A protein and the small-molecule ligand that binds it are described below.
Small molecule (SMILES): Nc1ncnc2c1ncn2[C@@H]1O[C@H](CO[P](=O)(O)O[P](=O)(O)NP(=O)(O)O)[C@@H](O)[C@H]1O

Sequence of chain 1.F:
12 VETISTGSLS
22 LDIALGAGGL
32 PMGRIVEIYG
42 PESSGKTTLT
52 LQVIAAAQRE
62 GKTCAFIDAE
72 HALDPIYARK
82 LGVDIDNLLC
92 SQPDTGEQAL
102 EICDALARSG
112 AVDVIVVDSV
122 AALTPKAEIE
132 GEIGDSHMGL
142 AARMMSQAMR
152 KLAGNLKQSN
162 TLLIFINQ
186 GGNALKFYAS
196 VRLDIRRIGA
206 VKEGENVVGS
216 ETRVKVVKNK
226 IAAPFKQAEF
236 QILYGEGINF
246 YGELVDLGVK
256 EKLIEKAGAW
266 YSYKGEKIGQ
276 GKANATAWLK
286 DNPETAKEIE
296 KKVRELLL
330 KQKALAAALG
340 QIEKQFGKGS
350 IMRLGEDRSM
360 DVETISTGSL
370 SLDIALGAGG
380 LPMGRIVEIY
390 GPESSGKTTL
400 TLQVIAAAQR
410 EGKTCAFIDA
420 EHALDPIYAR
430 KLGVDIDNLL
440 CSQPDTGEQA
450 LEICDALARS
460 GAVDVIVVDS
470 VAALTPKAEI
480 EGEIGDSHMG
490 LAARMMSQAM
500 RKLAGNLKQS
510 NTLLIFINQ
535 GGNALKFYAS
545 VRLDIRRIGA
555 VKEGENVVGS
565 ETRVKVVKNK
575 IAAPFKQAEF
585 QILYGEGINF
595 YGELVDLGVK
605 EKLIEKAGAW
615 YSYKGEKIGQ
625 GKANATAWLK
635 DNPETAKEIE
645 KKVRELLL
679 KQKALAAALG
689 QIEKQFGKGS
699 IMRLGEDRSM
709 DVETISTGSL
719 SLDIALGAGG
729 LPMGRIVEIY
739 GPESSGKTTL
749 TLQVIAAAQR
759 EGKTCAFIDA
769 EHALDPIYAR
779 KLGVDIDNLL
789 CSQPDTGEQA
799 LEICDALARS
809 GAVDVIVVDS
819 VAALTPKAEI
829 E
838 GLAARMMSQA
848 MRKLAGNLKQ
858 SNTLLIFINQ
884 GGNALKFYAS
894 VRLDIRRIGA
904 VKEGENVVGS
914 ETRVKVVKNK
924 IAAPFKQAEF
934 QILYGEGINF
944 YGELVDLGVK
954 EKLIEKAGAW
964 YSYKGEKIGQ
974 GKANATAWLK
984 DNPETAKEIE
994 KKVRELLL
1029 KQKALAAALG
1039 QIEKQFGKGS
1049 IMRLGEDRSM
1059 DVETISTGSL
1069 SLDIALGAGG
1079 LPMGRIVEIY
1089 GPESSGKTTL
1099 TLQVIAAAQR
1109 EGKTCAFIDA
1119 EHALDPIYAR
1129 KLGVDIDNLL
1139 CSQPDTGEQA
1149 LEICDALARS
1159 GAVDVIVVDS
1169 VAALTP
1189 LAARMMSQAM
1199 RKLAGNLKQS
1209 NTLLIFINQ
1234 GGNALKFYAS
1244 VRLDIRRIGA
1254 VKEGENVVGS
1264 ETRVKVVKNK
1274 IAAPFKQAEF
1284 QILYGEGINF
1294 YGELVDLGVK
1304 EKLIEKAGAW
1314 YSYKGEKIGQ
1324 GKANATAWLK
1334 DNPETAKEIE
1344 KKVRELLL

Binding-site contacts:
Ligand atom C4 contacts residue TYR78 of chain 1.F at 3.8 Å (hydrophobic).
Ligand atom O1B contacts residue SER44 of chain 1.F at 2.5 Å (h-bond).
Ligand atom O5' contacts residue LYS47 of chain 1.F at 3.8 Å.
Ligand atom O1B contacts residue SER45 of chain 1.F at 3.3 Å (h-bond).
Ligand atom PA contacts residue LYS47 of chain 1.F at 3.6 Å.
Ligand atom O1B contacts residue LYS47 of chain 1.F at 2.9 Å.
Ligand atom O3A contacts residue GLY46 of chain 1.F at 3.7 Å.
Ligand atom PB contacts residue SER44 of chain 1.F at 3.7 Å.
Ligand atom O2G contacts residue GLU43 of chain 1.F at 2.9 Å (salt-bridge).
Ligand atom O2A contacts residue THR48 of chain 1.F at 3.5 Å.
Ligand atom O5' contacts residue SER45 of chain 1.F at 3.4 Å (h-bond).
Ligand atom PB contacts residue LYS47 of chain 1.F at 3.4 Å.
Ligand atom O1A contacts residue THR48 of chain 1.F at 2.9 Å (h-bond).
Ligand atom N9 contacts residue TYR78 of chain 1.F at 3.7 Å.
Ligand atom PA contacts residue GLY46 of chain 1.F at 3.8 Å.
Ligand atom O2' contacts residue TYR239 of chain 1.F at 3.7 Å.
Ligand atom N3B contacts residue SER44 of chain 1.F at 3.8 Å.
Ligand atom O1G contacts residue LYS47 of chain 1.F at 3.5 Å (salt-bridge).
Ligand atom O2B contacts residue THR48 of chain 1.F at 3.8 Å.
Ligand atom O1A contacts residue THR49 of chain 1.F at 2.8 Å (h-bond).
Ligand atom C2 contacts residue GLY240 of chain 1.F at 3.8 Å.
Ligand atom C5' contacts residue SER45 of chain 1.F at 3.6 Å.
Ligand atom C5' contacts residue GLY46 of chain 1.F at 2.8 Å.
Ligand atom C1' contacts residue TYR78 of chain 1.F at 3.6 Å (hydrophobic).
Ligand atom O2' contacts residue SER215 of chain 1.F at 3.7 Å.
Ligand atom O1A contacts residue LYS47 of chain 1.F at 3.2 Å (salt-bridge).
Ligand atom N6 contacts residue ASP75 of chain 1.F at 3.2 Å (salt-bridge).
Ligand atom C5' contacts residue SER44 of chain 1.F at 3.6 Å.
Ligand atom O3A contacts residue LYS47 of chain 1.F at 3.0 Å (salt-bridge).
Ligand atom O1B contacts residue GLU43 of chain 1.F at 3.2 Å.
Ligand atom O2B contacts residue LYS47 of chain 1.F at 2.8 Å (salt-bridge).
Ligand atom C8 contacts residue TYR78 of chain 1.F at 3.5 Å (hydrophobic).
Ligand atom O4' contacts residue THR49 of chain 1.F at 3.3 Å (h-bond).
Ligand atom O2G contacts residue SER44 of chain 1.F at 3.2 Å (h-bond).
Ligand atom O5' contacts residue GLY46 of chain 1.F at 3.0 Å (h-bond).
Ligand atom O3A contacts residue THR48 of chain 1.F at 2.8 Å (h-bond).
Ligand atom PA contacts residue THR48 of chain 1.F at 3.4 Å.
Ligand atom O5' contacts residue SER44 of chain 1.F at 3.3 Å.
Ligand atom O1A contacts residue GLY46 of chain 1.F at 2.9 Å.
Ligand atom N7 contacts residue TYR78 of chain 1.F at 3.6 Å.